The protein below binds the small molecule below.
Small molecule (SMILES): O=c1[nH]cc(F)c(=O)[nH]1

Sequence of chain 1.A:
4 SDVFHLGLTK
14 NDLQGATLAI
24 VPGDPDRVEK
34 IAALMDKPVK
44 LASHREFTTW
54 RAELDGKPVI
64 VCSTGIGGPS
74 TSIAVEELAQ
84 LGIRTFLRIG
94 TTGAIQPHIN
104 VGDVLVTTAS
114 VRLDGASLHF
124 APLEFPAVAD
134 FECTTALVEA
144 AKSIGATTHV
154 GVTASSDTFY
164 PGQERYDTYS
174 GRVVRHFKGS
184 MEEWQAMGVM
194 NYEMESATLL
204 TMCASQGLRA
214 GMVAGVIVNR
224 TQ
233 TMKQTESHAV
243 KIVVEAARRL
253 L

Binding-site contacts:
Ligand atom O2 contacts residue GLN166 of chain 1.A at 2.9 Å (h-bond).
Ligand atom N3 contacts residue ARG168 of chain 1.A at 4.0 Å.
Ligand atom C4 contacts residue PHE162 of chain 1.A at 3.8 Å (hydrophobic).
Ligand atom O4 contacts residue ARG168 of chain 1.A at 2.8 Å (salt-bridge).
Ligand atom N3 contacts residue PHE162 of chain 1.A at 3.6 Å.
Ligand atom C2 contacts residue R2B1 of chain 1.I at 3.5 Å.
Ligand atom N1 contacts residue THR94 of chain 1.A at 3.5 Å (h-bond).
Ligand atom C6 contacts residue THR94 of chain 1.A at 3.7 Å.
Ligand atom N3 contacts residue TYR195 of chain 1.A at 3.8 Å.
Ligand atom F5 contacts residue THR95 of chain 1.A at 3.5 Å.
Ligand atom N3 contacts residue GLN166 of chain 1.A at 2.8 Å (h-bond).
Ligand atom C5 contacts residue PHE162 of chain 1.A at 4.0 Å (hydrophobic).
Ligand atom N1 contacts residue PHE162 of chain 1.A at 4.0 Å.
Ligand atom C2 contacts residue GLN166 of chain 1.A at 3.7 Å.
Ligand atom O4 contacts residue GLY96 of chain 1.A at 3.4 Å.
Ligand atom O2 contacts residue R2B1 of chain 1.I at 3.3 Å.
Ligand atom F5 contacts residue GLY96 of chain 1.A at 3.5 Å.
Ligand atom N1 contacts residue R2B1 of chain 1.I at 2.7 Å (h-bond).
Ligand atom F5 contacts residue VAL221 of chain 1.A at 3.0 Å.
Ligand atom C4 contacts residue GLN166 of chain 1.A at 3.6 Å.
Ligand atom O4 contacts residue VAL221 of chain 1.A at 3.5 Å.
Ligand atom O4 contacts residue GLN166 of chain 1.A at 3.6 Å.
Ligand atom C2 contacts residue PHE162 of chain 1.A at 3.8 Å (hydrophobic).
Ligand atom C2 contacts residue GLU196 of chain 1.A at 4.0 Å.
Ligand atom C6 contacts residue GLY96 of chain 1.A at 3.9 Å.
Ligand atom C6 contacts residue R2B1 of chain 1.I at 3.5 Å.
Ligand atom O2 contacts residue TYR195 of chain 1.A at 3.9 Å.
Ligand atom O2 contacts residue MET197 of chain 1.A at 3.4 Å.
Ligand atom C5 contacts residue THR95 of chain 1.A at 3.5 Å.
Ligand atom C4 contacts residue THR95 of chain 1.A at 4.0 Å.
Ligand atom C6 contacts residue THR95 of chain 1.A at 3.6 Å.
Ligand atom C5 contacts residue GLY96 of chain 1.A at 3.3 Å.
Ligand atom O2 contacts residue PHE162 of chain 1.A at 4.0 Å.
Ligand atom C4 contacts residue GLY96 of chain 1.A at 3.3 Å.
Ligand atom N3 contacts residue GLY96 of chain 1.A at 3.9 Å.
Ligand atom C2 contacts residue TYR195 of chain 1.A at 3.7 Å (hydrophobic).
Ligand atom F5 contacts residue ILE220 of chain 1.A at 3.4 Å.
Ligand atom N1 contacts residue THR95 of chain 1.A at 4.0 Å.
Ligand atom C4 contacts residue ARG168 of chain 1.A at 3.7 Å.
Ligand atom O2 contacts residue GLU196 of chain 1.A at 3.3 Å.